Binding-site contacts:
Ligand atom C16 contacts residue GLU146 of chain 1.O at 4.0 Å.
Ligand atom C11 contacts residue GLU146 of chain 1.O at 3.8 Å.
Ligand atom C6 contacts residue PHE3 of chain 1.P at 4.5 Å (hydrophobic).
Ligand atom C15 contacts residue LYS149 of chain 1.O at 4.0 Å.
Ligand atom C16 contacts residue TYR145 of chain 1.O at 3.3 Å (hydrophobic).
Ligand atom C12 contacts residue GLU146 of chain 1.O at 3.5 Å.
Ligand atom C13 contacts residue GLU146 of chain 1.O at 3.5 Å.
Ligand atom C6 contacts residue LYS142 of chain 1.O at 4.4 Å.
Ligand atom C5 contacts residue LYS142 of chain 1.O at 3.9 Å.
Ligand atom O1 contacts residue LYS142 of chain 1.O at 2.6 Å.
Ligand atom C3 contacts residue TYR145 of chain 1.O at 4.4 Å (hydrophobic).
Ligand atom C14 contacts residue GLU146 of chain 1.O at 3.7 Å.
Ligand atom S contacts residue LYS142 of chain 1.O at 3.6 Å.
Ligand atom C4 contacts residue PHE3 of chain 1.P at 3.9 Å (hydrophobic).
Ligand atom C10 contacts residue LYS142 of chain 1.O at 3.5 Å.
Ligand atom C2 contacts residue LYS142 of chain 1.O at 3.5 Å.
Ligand atom C8 contacts residue LYS142 of chain 1.O at 4.2 Å.
Ligand atom C15 contacts residue TYR145 of chain 1.O at 3.4 Å (hydrophobic).
Ligand atom C2 contacts residue TYR145 of chain 1.O at 4.0 Å (hydrophobic).
Ligand atom C9 contacts residue LYS142 of chain 1.O at 3.6 Å.
Ligand atom N contacts residue LYS142 of chain 1.O at 3.7 Å.
Ligand atom C14 contacts residue LYS149 of chain 1.O at 4.3 Å.
Ligand atom C15 contacts residue GLU146 of chain 1.O at 4.0 Å.
Ligand atom C1 contacts residue LYS142 of chain 1.O at 3.3 Å.
Ligand atom C4 contacts residue LYS142 of chain 1.O at 4.2 Å.
Ligand atom C3 contacts residue LYS142 of chain 1.O at 3.9 Å.
Ligand atom N contacts residue GLU146 of chain 1.O at 4.4 Å.

The small molecule below binds the protein below.
Small molecule (SMILES): O=S(=O)(O)c1cccc2cccc(Nc3ccccc3)c12

Sequence of chain 1.P:
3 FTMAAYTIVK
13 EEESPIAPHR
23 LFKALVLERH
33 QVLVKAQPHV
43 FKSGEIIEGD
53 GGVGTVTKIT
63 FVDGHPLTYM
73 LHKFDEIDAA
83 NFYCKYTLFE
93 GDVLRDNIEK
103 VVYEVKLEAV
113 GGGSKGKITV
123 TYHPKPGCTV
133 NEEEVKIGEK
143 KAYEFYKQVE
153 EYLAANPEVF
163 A

Sequence of chain 1.O:
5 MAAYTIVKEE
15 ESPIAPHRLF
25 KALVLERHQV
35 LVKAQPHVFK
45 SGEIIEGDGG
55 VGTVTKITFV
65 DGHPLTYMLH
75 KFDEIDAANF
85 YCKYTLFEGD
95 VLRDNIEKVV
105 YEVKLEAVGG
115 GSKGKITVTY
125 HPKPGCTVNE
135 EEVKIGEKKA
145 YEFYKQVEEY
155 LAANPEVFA